A small-molecule ligand and the protein it binds are described below.
Small molecule (SMILES): CC(=O)N[C@H]1[C@H](O[C@H]2[C@H](O)[C@@H](NC(C)=O)CO[C@@H]2CO)O[C@H](CO)[C@@H](O[C@@H]2O[C@H](CO)[C@@H](O)[C@H](O)[C@@H]2O)[C@@H]1O

Sequence of chain 2.B:
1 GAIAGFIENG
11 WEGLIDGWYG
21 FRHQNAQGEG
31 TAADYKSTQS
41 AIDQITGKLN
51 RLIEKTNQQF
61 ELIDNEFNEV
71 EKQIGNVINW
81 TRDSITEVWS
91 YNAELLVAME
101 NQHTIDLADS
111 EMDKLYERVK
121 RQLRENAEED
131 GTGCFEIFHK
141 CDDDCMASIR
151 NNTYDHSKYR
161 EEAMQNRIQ

Binding-site contacts:
Ligand atom C6 contacts residue THR30 of chain 2.A at 3.9 Å.
Ligand atom C1 contacts residue THR309 of chain 2.A at 3.8 Å.
Ligand atom O5 contacts residue ALA29 of chain 2.A at 4.3 Å.
Ligand atom C1 contacts residue ASN28 of chain 2.A at 1.4 Å.
Ligand atom C5 contacts residue THR309 of chain 2.A at 4.4 Å.
Ligand atom C4 contacts residue ASN28 of chain 2.A at 4.0 Å.
Ligand atom O5 contacts residue ASN28 of chain 2.A at 2.4 Å (h-bond).
Ligand atom C7 contacts residue ASN28 of chain 2.A at 3.4 Å.
Ligand atom C6 contacts residue THR309 of chain 2.A at 4.2 Å.
Ligand atom O3 contacts residue ASN28 of chain 2.A at 4.4 Å.
Ligand atom C5 contacts residue ASN28 of chain 2.A at 3.6 Å.
Ligand atom C2 contacts residue ASN28 of chain 2.A at 2.1 Å.
Ligand atom O6 contacts residue THR309 of chain 2.A at 4.0 Å.
Ligand atom N2 contacts residue ASN28 of chain 2.A at 2.5 Å (h-bond).
Ligand atom C3 contacts residue ASN28 of chain 2.A at 3.5 Å.
Ligand atom O7 contacts residue ASN28 of chain 2.A at 3.9 Å.
Ligand atom C8 contacts residue THR30 of chain 2.A at 3.5 Å.
Ligand atom C8 contacts residue ASN28 of chain 2.A at 4.4 Å.
Ligand atom O5 contacts residue THR309 of chain 2.A at 3.2 Å (h-bond).
Ligand atom O6 contacts residue LEU49 of chain 2.B at 3.5 Å.

Sequence of chain 2.A:
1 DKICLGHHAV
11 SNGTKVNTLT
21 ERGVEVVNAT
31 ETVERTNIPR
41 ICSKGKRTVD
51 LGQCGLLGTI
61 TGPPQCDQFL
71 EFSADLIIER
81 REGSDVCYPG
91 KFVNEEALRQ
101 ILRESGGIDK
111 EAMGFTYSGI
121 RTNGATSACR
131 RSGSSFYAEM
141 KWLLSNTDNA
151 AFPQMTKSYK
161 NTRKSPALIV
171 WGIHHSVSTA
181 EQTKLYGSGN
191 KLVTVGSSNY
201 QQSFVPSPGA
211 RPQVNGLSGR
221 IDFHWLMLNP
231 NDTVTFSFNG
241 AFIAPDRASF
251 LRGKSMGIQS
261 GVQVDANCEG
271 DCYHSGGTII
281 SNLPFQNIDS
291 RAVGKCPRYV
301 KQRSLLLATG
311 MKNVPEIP